Binding-site contacts:
Ligand atom C7 contacts residue ASN212 of chain 58.E at 3.9 Å.
Ligand atom N2 contacts residue ILE211 of chain 58.E at 4.3 Å.
Ligand atom C5 contacts residue ASN212 of chain 58.E at 3.7 Å.
Ligand atom C4 contacts residue ASN212 of chain 58.E at 4.2 Å.
Ligand atom C2 contacts residue ASN212 of chain 58.E at 2.4 Å.
Ligand atom C3 contacts residue ASN212 of chain 58.E at 3.8 Å.
Ligand atom C1 contacts residue ILE211 of chain 58.E at 4.2 Å (hydrophobic).
Ligand atom N2 contacts residue ASN212 of chain 58.E at 2.9 Å (h-bond).
Ligand atom C1 contacts residue ASN212 of chain 58.E at 1.4 Å.
Ligand atom O7 contacts residue ASN212 of chain 58.E at 4.5 Å.
Ligand atom O5 contacts residue ASN212 of chain 58.E at 2.4 Å (h-bond).

Sequence of chain 58.E:
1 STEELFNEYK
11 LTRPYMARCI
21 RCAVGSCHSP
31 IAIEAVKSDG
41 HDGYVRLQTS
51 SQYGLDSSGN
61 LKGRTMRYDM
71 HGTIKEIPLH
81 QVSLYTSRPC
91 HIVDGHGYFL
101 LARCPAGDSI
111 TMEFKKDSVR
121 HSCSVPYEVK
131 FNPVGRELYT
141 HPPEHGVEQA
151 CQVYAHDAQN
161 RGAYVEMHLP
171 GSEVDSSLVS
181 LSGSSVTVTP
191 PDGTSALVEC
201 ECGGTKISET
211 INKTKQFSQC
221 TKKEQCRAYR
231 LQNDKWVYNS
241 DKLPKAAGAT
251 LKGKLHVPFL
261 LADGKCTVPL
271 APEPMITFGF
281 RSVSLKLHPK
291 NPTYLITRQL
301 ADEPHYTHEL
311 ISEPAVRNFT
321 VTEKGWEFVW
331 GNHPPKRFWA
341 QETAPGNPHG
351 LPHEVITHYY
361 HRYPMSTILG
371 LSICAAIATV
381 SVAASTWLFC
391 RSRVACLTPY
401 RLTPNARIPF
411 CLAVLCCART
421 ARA

The protein below binds the small molecule below.
Small molecule (SMILES): CC(=O)N[C@@H]1[C@@H](O)[C@H](O)[C@@H](CO)O[C@H]1O